The protein below binds the small molecule below.
Small molecule (SMILES): CC(=O)N[C@H]1[C@H](O[C@H]2[C@H](O)[C@@H](NC(C)=O)CO[C@@H]2CO)O[C@H](CO)[C@@H](O[C@@H]2O[C@H](CO)[C@@H](O)[C@H](O)[C@@H]2O)[C@@H]1O

Binding-site contacts:
Ligand atom C3 contacts residue ILE290 of chain 1.C at 4.1 Å (hydrophobic).
Ligand atom O7 contacts residue THR271 of chain 1.C at 3.8 Å.
Ligand atom C8 contacts residue GLU288 of chain 1.C at 3.8 Å.
Ligand atom C2 contacts residue ASN269 of chain 1.C at 2.6 Å.
Ligand atom C2 contacts residue ILE290 of chain 1.C at 3.8 Å (hydrophobic).
Ligand atom O5 contacts residue GLY403 of chain 1.C at 4.4 Å.
Ligand atom C7 contacts residue ILE290 of chain 1.C at 2.8 Å (hydrophobic).
Ligand atom C1 contacts residue ASN269 of chain 1.C at 1.5 Å.
Ligand atom O5 contacts residue ASN269 of chain 1.C at 2.3 Å (h-bond).
Ligand atom C7 contacts residue ASN269 of chain 1.C at 4.2 Å.
Ligand atom C3 contacts residue ASN269 of chain 1.C at 3.9 Å.
Ligand atom C1 contacts residue ILE290 of chain 1.C at 3.8 Å (hydrophobic).
Ligand atom N2 contacts residue ASN269 of chain 1.C at 3.0 Å (h-bond).
Ligand atom C7 contacts residue THR271 of chain 1.C at 3.1 Å.
Ligand atom C8 contacts residue THR271 of chain 1.C at 2.6 Å.
Ligand atom N2 contacts residue ILE290 of chain 1.C at 2.5 Å.
Ligand atom C8 contacts residue ILE290 of chain 1.C at 2.3 Å (hydrophobic).
Ligand atom O7 contacts residue ILE290 of chain 1.C at 3.9 Å.
Ligand atom C5 contacts residue ASN269 of chain 1.C at 3.5 Å.
Ligand atom N2 contacts residue THR271 of chain 1.C at 3.8 Å.
Ligand atom C4 contacts residue ASN269 of chain 1.C at 4.3 Å.

Sequence of chain 1.C:
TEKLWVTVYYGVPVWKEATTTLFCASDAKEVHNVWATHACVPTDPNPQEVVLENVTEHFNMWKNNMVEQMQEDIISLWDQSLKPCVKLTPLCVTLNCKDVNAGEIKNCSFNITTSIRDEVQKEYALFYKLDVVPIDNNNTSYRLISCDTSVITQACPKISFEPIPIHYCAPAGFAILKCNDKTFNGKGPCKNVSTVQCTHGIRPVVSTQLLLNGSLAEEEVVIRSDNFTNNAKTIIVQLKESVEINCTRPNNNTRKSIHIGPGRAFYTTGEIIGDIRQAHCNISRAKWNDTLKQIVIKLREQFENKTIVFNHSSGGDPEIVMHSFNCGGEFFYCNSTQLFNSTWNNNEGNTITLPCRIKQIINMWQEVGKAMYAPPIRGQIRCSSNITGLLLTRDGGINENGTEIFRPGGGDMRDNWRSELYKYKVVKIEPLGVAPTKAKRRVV